Sequence of chain 1.A:
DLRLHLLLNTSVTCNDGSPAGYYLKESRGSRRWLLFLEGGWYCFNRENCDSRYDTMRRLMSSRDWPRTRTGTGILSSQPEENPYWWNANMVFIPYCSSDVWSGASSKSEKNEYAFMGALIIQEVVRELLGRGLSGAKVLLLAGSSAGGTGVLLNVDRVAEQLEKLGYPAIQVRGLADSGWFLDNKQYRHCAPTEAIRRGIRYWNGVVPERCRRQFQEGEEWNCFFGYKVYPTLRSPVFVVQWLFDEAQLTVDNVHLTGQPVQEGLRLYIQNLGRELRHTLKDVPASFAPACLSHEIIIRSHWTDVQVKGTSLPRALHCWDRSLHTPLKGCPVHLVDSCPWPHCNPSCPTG

Binding-site contacts:
Ligand atom C06 contacts residue PHE191 of chain 1.A at 3.4 Å (hydrophobic).
Ligand atom C19 contacts residue ALA265 of chain 1.A at 3.8 Å (hydrophobic).
Ligand atom O21 contacts residue PHE191 of chain 1.A at 3.7 Å.
Ligand atom C12 contacts residue GLY50 of chain 1.A at 3.1 Å.
Ligand atom C12 contacts residue ALA156 of chain 1.A at 3.4 Å (hydrophobic).
Ligand atom C12 contacts residue TRP51 of chain 1.A at 2.8 Å (hydrophobic).
Ligand atom C08 contacts residue PRO210 of chain 1.A at 3.7 Å (hydrophobic).
Ligand atom C17 contacts residue SER155 of chain 1.A at 3.3 Å.
Ligand atom O20 contacts residue ALA265 of chain 1.A at 3.3 Å.
Ligand atom C02 contacts residue PHE191 of chain 1.A at 3.7 Å (hydrophobic).
Ligand atom C13 contacts residue TRP51 of chain 1.A at 3.5 Å (hydrophobic).
Ligand atom O20 contacts residue TRP51 of chain 1.A at 3.0 Å.
Ligand atom O21 contacts residue ALA265 of chain 1.A at 3.7 Å.
Ligand atom N16 contacts residue HIS312 of chain 1.A at 3.5 Å.
Ligand atom C08 contacts residue PHE191 of chain 1.A at 3.8 Å (hydrophobic).
Ligand atom C17 contacts residue GLY49 of chain 1.A at 3.5 Å.
Ligand atom C13 contacts residue GLY50 of chain 1.A at 3.3 Å.
Ligand atom C14 contacts residue TRP51 of chain 1.A at 3.2 Å (hydrophobic).
Ligand atom N16 contacts residue GLU313 of chain 1.A at 3.3 Å (salt-bridge).
Ligand atom C07 contacts residue PHE191 of chain 1.A at 3.5 Å (hydrophobic).
Ligand atom C19 contacts residue TRP51 of chain 1.A at 3.3 Å (hydrophobic).
Ligand atom C17 contacts residue GLU313 of chain 1.A at 3.3 Å.
Ligand atom C17 contacts residue GLY50 of chain 1.A at 3.0 Å.
Ligand atom C18 contacts residue GLU313 of chain 1.A at 3.0 Å.
Ligand atom C13 contacts residue HIS312 of chain 1.A at 3.8 Å.
Ligand atom O21 contacts residue TRP51 of chain 1.A at 3.5 Å.
Ligand atom C13 contacts residue SER155 of chain 1.A at 3.4 Å.
Ligand atom C14 contacts residue HIS312 of chain 1.A at 3.3 Å.
Ligand atom C09 contacts residue PHE191 of chain 1.A at 3.8 Å (hydrophobic).
Ligand atom C11 contacts residue ALA156 of chain 1.A at 3.5 Å (hydrophobic).
Ligand atom C12 contacts residue SER155 of chain 1.A at 3.3 Å.
Ligand atom O20 contacts residue HIS312 of chain 1.A at 3.4 Å (h-bond).
Ligand atom C11 contacts residue TRP51 of chain 1.A at 3.3 Å (hydrophobic).
Ligand atom C11 contacts residue SER155 of chain 1.A at 3.6 Å.
Ligand atom C04 contacts residue PHE191 of chain 1.A at 3.6 Å (hydrophobic).
Ligand atom N15 contacts residue HIS312 of chain 1.A at 3.1 Å.
Ligand atom N10 contacts residue TRP51 of chain 1.A at 3.7 Å.
Ligand atom C05 contacts residue PHE191 of chain 1.A at 3.4 Å (hydrophobic).
Ligand atom C01 contacts residue ILE214 of chain 1.A at 3.8 Å (hydrophobic).
Ligand atom N10 contacts residue ALA156 of chain 1.A at 3.2 Å (h-bond).

This small molecule binds to this protein.
Small molecule (SMILES): Cc1ccc(C2=N/C(=C/c3cnn(C)c3)C(=O)O2)cc1C